Binding-site contacts:
Ligand atom C2 contacts residue VAL202 of chain 9.A at 4.2 Å (hydrophobic).
Ligand atom C1' contacts residue PRO203 of chain 9.A at 4.1 Å (hydrophobic).
Ligand atom N6 contacts residue GLY420 of chain 9.A at 3.7 Å.
Ligand atom C4 contacts residue VAL202 of chain 9.A at 3.7 Å (hydrophobic).
Ligand atom N6 contacts residue SER415 of chain 9.A at 3.6 Å.
Ligand atom C2' contacts residue PRO203 of chain 9.A at 3.3 Å (hydrophobic).
Ligand atom N7 contacts residue HIS413 of chain 9.A at 4.1 Å.
Ligand atom C6 contacts residue GLY422 of chain 9.A at 3.8 Å.
Ligand atom C5 contacts residue SER415 of chain 9.A at 4.1 Å.
Ligand atom N6 contacts residue GLY422 of chain 9.A at 3.4 Å (h-bond).
Ligand atom N6 contacts residue PHE421 of chain 9.A at 3.9 Å.
Ligand atom C6 contacts residue PRO203 of chain 9.A at 4.0 Å (hydrophobic).
Ligand atom C5 contacts residue PRO203 of chain 9.A at 4.0 Å (hydrophobic).
Ligand atom N3 contacts residue PRO203 of chain 9.A at 4.2 Å.
Ligand atom N1 contacts residue PRO203 of chain 9.A at 4.1 Å.
Ligand atom N7 contacts residue PRO203 of chain 9.A at 4.2 Å.
Ligand atom C2 contacts residue GLY422 of chain 9.A at 3.3 Å.
Ligand atom N7 contacts residue ASN392 of chain 9.A at 4.2 Å.
Ligand atom N7 contacts residue SER415 of chain 9.A at 4.0 Å.
Ligand atom C4 contacts residue PRO203 of chain 9.A at 4.2 Å (hydrophobic).
Ligand atom C2' contacts residue PRO414 of chain 9.A at 3.8 Å (hydrophobic).
Ligand atom N1 contacts residue VAL202 of chain 9.A at 3.6 Å.
Ligand atom C2' contacts residue HIS413 of chain 9.A at 3.8 Å.
Ligand atom C8 contacts residue HIS413 of chain 9.A at 3.8 Å.
Ligand atom C5 contacts residue VAL202 of chain 9.A at 3.6 Å (hydrophobic).
Ligand atom N4 contacts residue VAL202 of chain 9.A at 2.9 Å (h-bond).
Ligand atom C4 contacts residue PRO203 of chain 9.A at 4.1 Å (hydrophobic).
Ligand atom C6 contacts residue VAL202 of chain 9.A at 4.2 Å (hydrophobic).
Ligand atom C4 contacts residue ASP201 of chain 9.A at 3.7 Å.
Ligand atom N3 contacts residue ASP201 of chain 9.A at 4.1 Å.
Ligand atom N4 contacts residue ASP201 of chain 9.A at 2.5 Å.
Ligand atom C6 contacts residue SER415 of chain 9.A at 4.1 Å.
Ligand atom C5 contacts residue ARG91 of chain 9.A at 4.1 Å.
Ligand atom C5 contacts residue PRO203 of chain 9.A at 3.9 Å (hydrophobic).
Ligand atom C5 contacts residue ASP201 of chain 9.A at 4.1 Å.
Ligand atom C2 contacts residue PRO203 of chain 9.A at 3.9 Å (hydrophobic).
Ligand atom C6 contacts residue PRO203 of chain 9.A at 4.0 Å (hydrophobic).
Ligand atom N1 contacts residue PRO203 of chain 9.A at 3.8 Å.
Ligand atom N1 contacts residue GLY422 of chain 9.A at 3.0 Å (h-bond).
Ligand atom N3 contacts residue PRO414 of chain 9.A at 4.2 Å.

This small molecule binds to this protein.
Small molecule (SMILES): Nc1ccn([C@H]2C[C@H](O[P](=O)(O)OC[C@H]3O[C@@H](n4cnc5c(N)ncnc54)C[C@@H]3O)[C@@H](COP(=O)(O)O)O2)c(=O)n1

Sequence of chain 9.A:
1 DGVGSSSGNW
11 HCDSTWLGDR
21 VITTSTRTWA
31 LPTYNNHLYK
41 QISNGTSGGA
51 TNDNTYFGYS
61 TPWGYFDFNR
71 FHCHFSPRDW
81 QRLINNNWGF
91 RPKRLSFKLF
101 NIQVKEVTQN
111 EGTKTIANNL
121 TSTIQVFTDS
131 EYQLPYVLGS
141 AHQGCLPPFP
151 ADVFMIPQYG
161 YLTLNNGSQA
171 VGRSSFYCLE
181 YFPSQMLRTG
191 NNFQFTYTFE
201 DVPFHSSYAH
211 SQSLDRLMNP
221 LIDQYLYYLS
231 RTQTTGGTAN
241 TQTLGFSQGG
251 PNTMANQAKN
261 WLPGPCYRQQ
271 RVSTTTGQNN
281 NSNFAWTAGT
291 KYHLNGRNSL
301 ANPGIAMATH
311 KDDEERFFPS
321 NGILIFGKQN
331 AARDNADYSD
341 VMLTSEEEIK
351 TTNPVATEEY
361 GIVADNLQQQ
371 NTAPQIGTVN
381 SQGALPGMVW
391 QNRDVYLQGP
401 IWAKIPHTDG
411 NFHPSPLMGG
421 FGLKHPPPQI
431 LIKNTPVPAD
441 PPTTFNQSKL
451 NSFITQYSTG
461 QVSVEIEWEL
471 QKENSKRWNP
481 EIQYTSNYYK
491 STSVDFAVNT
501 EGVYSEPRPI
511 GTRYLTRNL